Binding-site contacts:
Ligand atom CA contacts residue CU1 of chain 1.Q at 3.0 Å.
Ligand atom N contacts residue CU1 of chain 1.Q at 2.2 Å.
Ligand atom N contacts residue GLY213 of chain 1.C at 4.3 Å.
Ligand atom CG contacts residue VAL212 of chain 1.C at 3.6 Å (hydrophobic).
Ligand atom O contacts residue GLY273 of chain 1.C at 4.0 Å.
Ligand atom CE1 contacts residue VAL212 of chain 1.C at 3.4 Å (hydrophobic).
Ligand atom CB contacts residue CU1 of chain 1.Q at 3.2 Å.
Ligand atom CG contacts residue SER138 of chain 1.A at 3.4 Å.
Ligand atom C contacts residue GLY275 of chain 1.C at 4.0 Å.
Ligand atom CB contacts residue SER138 of chain 1.A at 4.3 Å.
Ligand atom CD contacts residue SER138 of chain 1.A at 3.5 Å.
Ligand atom N contacts residue CU1 of chain 1.Q at 3.8 Å.
Ligand atom O contacts residue GLU274 of chain 1.C at 4.3 Å.
Ligand atom N contacts residue CU1 of chain 1.Q at 2.1 Å.
Ligand atom CG contacts residue GLY273 of chain 1.C at 4.3 Å.
Ligand atom NE2 contacts residue CU1 of chain 1.Q at 4.2 Å.
Ligand atom O contacts residue CU1 of chain 1.Q at 4.1 Å.
Ligand atom CA contacts residue GLU274 of chain 1.C at 3.9 Å.
Ligand atom CD2 contacts residue VAL212 of chain 1.C at 3.5 Å (hydrophobic).
Ligand atom CD2 contacts residue CU1 of chain 1.Q at 4.1 Å.
Ligand atom ND1 contacts residue GLY213 of chain 1.C at 4.2 Å.
Ligand atom C contacts residue CU1 of chain 1.Q at 2.9 Å.
Ligand atom CE1 contacts residue CU1 of chain 1.Q at 3.1 Å.
Ligand atom ND1 contacts residue CU1 of chain 1.Q at 2.0 Å.
Ligand atom CD2 contacts residue GLY273 of chain 1.C at 4.0 Å.
Ligand atom ND1 contacts residue VAL212 of chain 1.C at 3.6 Å.
Ligand atom CA contacts residue ILE271 of chain 1.C at 4.3 Å (hydrophobic).
Ligand atom OE1 contacts residue SER138 of chain 1.A at 2.8 Å (h-bond).
Ligand atom CB contacts residue GLY213 of chain 1.C at 3.8 Å.
Ligand atom NE2 contacts residue VAL212 of chain 1.C at 3.5 Å.
Ligand atom CB contacts residue GLU274 of chain 1.C at 3.9 Å.
Ligand atom CA contacts residue CU1 of chain 1.Q at 3.1 Å.
Ligand atom CB contacts residue GLY273 of chain 1.C at 3.8 Å.
Ligand atom CG contacts residue GLY213 of chain 1.C at 4.1 Å.
Ligand atom CB contacts residue ALA272 of chain 1.C at 3.6 Å (hydrophobic).
Ligand atom O contacts residue GLU274 of chain 1.C at 3.5 Å.
Ligand atom C contacts residue GLU274 of chain 1.C at 4.2 Å.
Ligand atom CG contacts residue CU1 of chain 1.Q at 3.0 Å.
Ligand atom O contacts residue GLY275 of chain 1.C at 2.8 Å (h-bond).
Ligand atom C contacts residue CU1 of chain 1.Q at 3.9 Å.

Sequence of chain 1.C:
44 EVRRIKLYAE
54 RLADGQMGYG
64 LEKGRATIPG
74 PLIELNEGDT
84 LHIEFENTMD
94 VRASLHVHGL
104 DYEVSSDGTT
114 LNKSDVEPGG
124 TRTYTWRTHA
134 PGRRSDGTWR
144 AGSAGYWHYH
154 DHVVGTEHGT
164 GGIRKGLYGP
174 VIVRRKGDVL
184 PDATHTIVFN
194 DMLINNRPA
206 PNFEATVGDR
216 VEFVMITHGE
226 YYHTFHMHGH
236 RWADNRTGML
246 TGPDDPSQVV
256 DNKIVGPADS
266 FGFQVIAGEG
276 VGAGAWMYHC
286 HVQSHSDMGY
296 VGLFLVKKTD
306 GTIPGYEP

Sequence of chain 1.A:
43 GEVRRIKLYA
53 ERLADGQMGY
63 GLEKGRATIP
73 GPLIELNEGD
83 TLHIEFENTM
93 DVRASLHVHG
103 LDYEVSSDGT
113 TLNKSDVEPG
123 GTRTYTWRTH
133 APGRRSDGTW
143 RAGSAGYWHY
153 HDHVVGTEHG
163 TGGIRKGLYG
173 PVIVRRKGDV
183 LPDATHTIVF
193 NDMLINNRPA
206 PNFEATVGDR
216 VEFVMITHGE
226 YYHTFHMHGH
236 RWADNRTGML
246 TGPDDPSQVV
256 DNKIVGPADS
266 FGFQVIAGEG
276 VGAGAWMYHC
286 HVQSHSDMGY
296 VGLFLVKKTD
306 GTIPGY

A small-molecule ligand and the protein it binds are described below.
Small molecule (SMILES): [NH3+][C@@H](CCC(=O)O)C(=O)N[C@@H](CC1=CNCN1)C(=O)N[C@H](C=O)CO